This small molecule binds to this protein.
Small molecule (SMILES): N#C[Fe](=C=O)C#N

Binding-site contacts:
Ligand atom N2 contacts residue ALA477 of chain 1.D at 3.5 Å.
Ligand atom O3 contacts residue CYS549 of chain 1.D at 4.1 Å.
Ligand atom C1 contacts residue VAL500 of chain 1.D at 3.8 Å (hydrophobic).
Ligand atom C3 contacts residue THR67 of chain 1.D at 3.8 Å.
Ligand atom C1 contacts residue SER502 of chain 1.D at 3.8 Å.
Ligand atom N2 contacts residue CYS64 of chain 1.D at 3.4 Å.
Ligand atom C1 contacts residue CYS64 of chain 1.D at 4.0 Å (hydrophobic).
Ligand atom N1 contacts residue CYS546 of chain 1.D at 3.8 Å.
Ligand atom N1 contacts residue SER502 of chain 1.D at 2.8 Å (h-bond).
Ligand atom O3 contacts residue VAL500 of chain 1.D at 3.5 Å.
Ligand atom O3 contacts residue THR67 of chain 1.D at 3.7 Å.
Ligand atom N1 contacts residue VAL500 of chain 1.D at 3.8 Å.
Ligand atom C3 contacts residue CYS64 of chain 1.D at 3.2 Å (hydrophobic).
Ligand atom C1 contacts residue NI1 of chain 1.P at 3.6 Å.
Ligand atom O3 contacts residue PRO501 of chain 1.D at 3.3 Å.
Ligand atom N2 contacts residue PRO478 of chain 1.D at 3.3 Å.
Ligand atom N2 contacts residue LYS479 of chain 1.D at 3.0 Å (salt-bridge).
Ligand atom C1 contacts residue CYS546 of chain 1.D at 3.8 Å (hydrophobic).
Ligand atom N1 contacts residue CYS549 of chain 1.D at 3.3 Å.
Ligand atom O3 contacts residue ALA477 of chain 1.D at 3.7 Å.
Ligand atom C3 contacts residue PRO501 of chain 1.D at 3.8 Å (hydrophobic).
Ligand atom N1 contacts residue LYS479 of chain 1.D at 3.6 Å.
Ligand atom C2 contacts residue NI1 of chain 1.P at 3.7 Å.
Ligand atom C1 contacts residue CYS549 of chain 1.D at 3.0 Å (hydrophobic).
Ligand atom FE contacts residue NI1 of chain 1.P at 2.6 Å.
Ligand atom C2 contacts residue LYS479 of chain 1.D at 3.6 Å.
Ligand atom FE contacts residue CYS549 of chain 1.D at 2.3 Å.
Ligand atom O3 contacts residue CYS64 of chain 1.D at 4.1 Å.
Ligand atom C2 contacts residue CYS64 of chain 1.D at 3.0 Å (hydrophobic).
Ligand atom N1 contacts residue PRO501 of chain 1.D at 3.5 Å.
Ligand atom C1 contacts residue LYS479 of chain 1.D at 3.7 Å.
Ligand atom O3 contacts residue HIS68 of chain 1.D at 3.5 Å (h-bond).
Ligand atom C2 contacts residue ALA477 of chain 1.D at 4.0 Å (hydrophobic).
Ligand atom FE contacts residue CYS64 of chain 1.D at 2.2 Å.
Ligand atom O3 contacts residue LEU482 of chain 1.D at 3.5 Å.
Ligand atom C3 contacts residue CYS549 of chain 1.D at 3.2 Å (hydrophobic).
Ligand atom C1 contacts residue PRO501 of chain 1.D at 3.7 Å (hydrophobic).
Ligand atom C3 contacts residue HIS68 of chain 1.D at 3.5 Å.
Ligand atom C2 contacts residue CYS549 of chain 1.D at 4.0 Å (hydrophobic).
Ligand atom C3 contacts residue VAL500 of chain 1.D at 3.5 Å (hydrophobic).

Sequence of chain 1.D:
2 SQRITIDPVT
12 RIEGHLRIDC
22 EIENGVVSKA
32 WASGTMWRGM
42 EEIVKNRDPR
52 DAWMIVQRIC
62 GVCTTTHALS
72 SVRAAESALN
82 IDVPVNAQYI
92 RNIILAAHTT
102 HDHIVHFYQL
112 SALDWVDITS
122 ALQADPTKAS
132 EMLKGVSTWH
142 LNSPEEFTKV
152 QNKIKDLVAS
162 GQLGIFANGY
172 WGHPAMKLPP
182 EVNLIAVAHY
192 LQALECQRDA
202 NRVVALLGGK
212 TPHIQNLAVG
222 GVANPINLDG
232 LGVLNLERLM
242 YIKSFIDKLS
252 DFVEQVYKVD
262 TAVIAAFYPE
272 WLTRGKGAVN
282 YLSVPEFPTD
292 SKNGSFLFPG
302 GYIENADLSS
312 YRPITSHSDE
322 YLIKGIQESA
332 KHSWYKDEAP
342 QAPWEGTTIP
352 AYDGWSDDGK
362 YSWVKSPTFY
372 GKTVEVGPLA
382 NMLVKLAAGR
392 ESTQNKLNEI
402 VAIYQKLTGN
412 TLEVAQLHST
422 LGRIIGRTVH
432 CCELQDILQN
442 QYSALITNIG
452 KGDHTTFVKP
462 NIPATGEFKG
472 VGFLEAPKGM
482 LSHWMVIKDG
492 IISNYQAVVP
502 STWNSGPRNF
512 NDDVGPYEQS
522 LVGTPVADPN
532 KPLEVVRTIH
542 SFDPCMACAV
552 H